Binding-site contacts:
Ligand atom C8 contacts residue PHE90 of chain 42.A at 3.7 Å (hydrophobic).
Ligand atom O7 contacts residue ASN67 of chain 42.A at 4.3 Å.
Ligand atom O5 contacts residue ASN67 of chain 42.A at 2.4 Å (h-bond).
Ligand atom C5 contacts residue ASN67 of chain 42.A at 3.7 Å.
Ligand atom C1 contacts residue ASN67 of chain 42.A at 1.4 Å.
Ligand atom C3 contacts residue ASN67 of chain 42.A at 3.8 Å.
Ligand atom C8 contacts residue ASN67 of chain 42.A at 4.3 Å.
Ligand atom C4 contacts residue ASN67 of chain 42.A at 4.2 Å.
Ligand atom C2 contacts residue ASN67 of chain 42.A at 2.5 Å.
Ligand atom C7 contacts residue ASN67 of chain 42.A at 3.9 Å.
Ligand atom N2 contacts residue ASN67 of chain 42.A at 2.9 Å (h-bond).
Ligand atom C8 contacts residue MET118 of chain 42.A at 4.3 Å (hydrophobic).

A small-molecule ligand and the protein it binds are described below.
Small molecule (SMILES): CC(=O)N[C@@H]1[C@@H](O)[C@H](O)[C@@H](CO)O[C@H]1O

Sequence of chain 42.A:
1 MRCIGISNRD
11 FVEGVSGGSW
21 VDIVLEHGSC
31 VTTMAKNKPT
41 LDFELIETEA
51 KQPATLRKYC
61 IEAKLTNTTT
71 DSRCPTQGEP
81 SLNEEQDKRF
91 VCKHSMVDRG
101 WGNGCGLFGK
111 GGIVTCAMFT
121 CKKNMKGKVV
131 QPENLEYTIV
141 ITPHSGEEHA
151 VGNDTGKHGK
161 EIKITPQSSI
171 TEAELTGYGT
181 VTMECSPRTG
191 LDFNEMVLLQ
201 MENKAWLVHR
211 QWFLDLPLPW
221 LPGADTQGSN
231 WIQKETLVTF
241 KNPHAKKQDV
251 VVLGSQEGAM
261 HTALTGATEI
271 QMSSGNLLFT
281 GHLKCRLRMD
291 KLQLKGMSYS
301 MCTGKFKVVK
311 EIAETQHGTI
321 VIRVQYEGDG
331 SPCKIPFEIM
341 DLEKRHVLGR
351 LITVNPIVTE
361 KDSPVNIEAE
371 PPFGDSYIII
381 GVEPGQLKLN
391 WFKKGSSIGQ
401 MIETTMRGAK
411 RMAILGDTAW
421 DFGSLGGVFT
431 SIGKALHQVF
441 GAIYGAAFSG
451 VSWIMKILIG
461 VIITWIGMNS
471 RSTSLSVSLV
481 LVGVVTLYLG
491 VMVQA